Sequence of chain 1.B:
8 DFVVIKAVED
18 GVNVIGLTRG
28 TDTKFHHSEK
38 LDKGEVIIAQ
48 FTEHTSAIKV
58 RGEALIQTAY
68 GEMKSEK

A protein and the small-molecule ligand that binds it are described below.
Small molecule (SMILES): N[C@@H](Cc1c[nH]c2ccccc12)C(=O)O

Binding-site contacts:
Ligand atom CB contacts residue THR25 of chain 1.B at 3.7 Å.
Ligand atom CE2 contacts residue GLN47 of chain 1.C at 4.0 Å.
Ligand atom CZ2 contacts residue ALA46 of chain 1.C at 4.0 Å (hydrophobic).
Ligand atom CZ2 contacts residue ILE55 of chain 1.C at 3.9 Å (hydrophobic).
Ligand atom C contacts residue GLY27 of chain 1.B at 3.5 Å.
Ligand atom CZ3 contacts residue GLY23 of chain 1.C at 3.4 Å.
Ligand atom OXT contacts residue THR52 of chain 1.C at 2.8 Å (h-bond).
Ligand atom CB contacts residue THR30 of chain 1.B at 3.6 Å.
Ligand atom CD1 contacts residue GLN47 of chain 1.C at 3.6 Å.
Ligand atom CD1 contacts residue SER53 of chain 1.B at 3.5 Å.
Ligand atom N contacts residue GLY27 of chain 1.B at 2.8 Å (h-bond).
Ligand atom CE3 contacts residue HIS33 of chain 1.C at 3.9 Å.
Ligand atom N contacts residue ASP29 of chain 1.B at 3.0 Å (salt-bridge).
Ligand atom C contacts residue THR49 of chain 1.C at 3.5 Å.
Ligand atom CZ2 contacts residue THR52 of chain 1.C at 4.0 Å.
Ligand atom NE1 contacts residue ALA46 of chain 1.C at 3.9 Å.
Ligand atom CB contacts residue SER53 of chain 1.B at 3.5 Å.
Ligand atom O contacts residue ARG26 of chain 1.B at 3.4 Å.
Ligand atom CA contacts residue THR30 of chain 1.B at 3.3 Å.
Ligand atom O contacts residue THR25 of chain 1.B at 4.0 Å.
Ligand atom NE1 contacts residue GLN47 of chain 1.C at 2.9 Å (h-bond).
Ligand atom CH2 contacts residue GLY23 of chain 1.C at 3.5 Å.
Ligand atom C contacts residue SER53 of chain 1.B at 3.5 Å.
Ligand atom N contacts residue THR25 of chain 1.B at 2.9 Å (h-bond).
Ligand atom CE3 contacts residue HIS34 of chain 1.C at 4.0 Å.
Ligand atom CA contacts residue GLY27 of chain 1.B at 3.6 Å.
Ligand atom OXT contacts residue GLY27 of chain 1.B at 4.0 Å.
Ligand atom CZ3 contacts residue HIS34 of chain 1.C at 4.0 Å.
Ligand atom CA contacts residue THR25 of chain 1.B at 3.8 Å.
Ligand atom CG contacts residue SER53 of chain 1.B at 3.9 Å.
Ligand atom OXT contacts residue THR49 of chain 1.C at 2.7 Å (h-bond).
Ligand atom OXT contacts residue HIS51 of chain 1.C at 3.8 Å.
Ligand atom C contacts residue THR52 of chain 1.C at 4.0 Å.
Ligand atom CA contacts residue SER53 of chain 1.B at 4.0 Å.
Ligand atom O contacts residue SER53 of chain 1.B at 2.9 Å (h-bond).
Ligand atom N contacts residue THR30 of chain 1.B at 2.9 Å (h-bond).
Ligand atom O contacts residue THR49 of chain 1.C at 3.5 Å (h-bond).
Ligand atom O contacts residue GLY27 of chain 1.B at 3.0 Å (h-bond).
Ligand atom CH2 contacts residue ILE22 of chain 1.C at 3.8 Å (hydrophobic).
Ligand atom CD1 contacts residue THR49 of chain 1.C at 3.8 Å.

Sequence of chain 1.C:
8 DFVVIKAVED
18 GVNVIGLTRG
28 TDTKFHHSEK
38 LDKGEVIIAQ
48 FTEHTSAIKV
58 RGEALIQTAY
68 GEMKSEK